This small molecule binds to this protein.
Small molecule (SMILES): CC(=O)N[C@H]1[C@H]([C@H](O)[C@H](O)CO)O[C@@](O[C@H]2[C@@H](O)[C@@H](CO)O[C@@H](O[C@H]3[C@H](O)[C@@H](O)[C@H](O)O[C@@H]3CO)[C@@H]2O)(C(=O)O)C[C@@H]1O

Sequence of chain 44.C:
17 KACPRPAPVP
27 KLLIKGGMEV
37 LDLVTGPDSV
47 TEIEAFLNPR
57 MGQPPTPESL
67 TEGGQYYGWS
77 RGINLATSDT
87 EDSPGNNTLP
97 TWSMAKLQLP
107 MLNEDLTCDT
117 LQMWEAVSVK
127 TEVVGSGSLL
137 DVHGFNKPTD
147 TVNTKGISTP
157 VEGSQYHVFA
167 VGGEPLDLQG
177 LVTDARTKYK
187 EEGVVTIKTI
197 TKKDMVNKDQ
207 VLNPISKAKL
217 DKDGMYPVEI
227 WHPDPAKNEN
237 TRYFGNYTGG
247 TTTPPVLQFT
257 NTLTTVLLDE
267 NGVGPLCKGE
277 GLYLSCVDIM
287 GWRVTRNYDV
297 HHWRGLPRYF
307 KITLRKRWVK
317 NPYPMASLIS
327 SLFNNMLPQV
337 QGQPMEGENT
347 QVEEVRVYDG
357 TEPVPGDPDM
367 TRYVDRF

Binding-site contacts:
Ligand atom O10 contacts residue THR291 of chain 44.C at 4.4 Å.
Ligand atom C4 contacts residue GLY78 of chain 44.C at 3.2 Å.
Ligand atom C6 contacts residue TYR72 of chain 44.C at 3.9 Å (hydrophobic).
Ligand atom O10 contacts residue ASN293 of chain 44.C at 4.5 Å.
Ligand atom O4 contacts residue TYR72 of chain 44.C at 3.8 Å.
Ligand atom O3 contacts residue VAL296 of chain 44.C at 4.4 Å.
Ligand atom O4 contacts residue THR291 of chain 44.C at 3.3 Å.
Ligand atom O1A contacts residue ARG77 of chain 44.C at 3.0 Å (salt-bridge).
Ligand atom O1B contacts residue TYR72 of chain 44.C at 4.4 Å.
Ligand atom C11 contacts residue ASP85 of chain 44.D at 4.0 Å.
Ligand atom O9 contacts residue ARG77 of chain 44.C at 3.8 Å.
Ligand atom O3 contacts residue GLY78 of chain 44.C at 3.4 Å.
Ligand atom O1A contacts residue GLY78 of chain 44.C at 3.8 Å.
Ligand atom O4 contacts residue HIS298 of chain 44.C at 3.2 Å (h-bond).
Ligand atom C1 contacts residue TYR72 of chain 44.C at 4.3 Å (hydrophobic).
Ligand atom C3 contacts residue GLY78 of chain 44.C at 4.3 Å.
Ligand atom O1A contacts residue TYR72 of chain 44.C at 3.6 Å.
Ligand atom C6 contacts residue ASN93 of chain 44.C at 3.7 Å.
Ligand atom N5 contacts residue TYR72 of chain 44.C at 3.1 Å (h-bond).
Ligand atom O4 contacts residue ILE79 of chain 44.C at 3.7 Å.
Ligand atom C3 contacts residue ARG77 of chain 44.C at 4.2 Å.
Ligand atom C4 contacts residue TYR72 of chain 44.C at 3.4 Å (hydrophobic).
Ligand atom C2 contacts residue GLY78 of chain 44.C at 4.1 Å.
Ligand atom O4 contacts residue ASN80 of chain 44.C at 4.3 Å.
Ligand atom C11 contacts residue TYR72 of chain 44.C at 4.3 Å (hydrophobic).
Ligand atom O1B contacts residue ARG77 of chain 44.C at 2.7 Å (salt-bridge).
Ligand atom C4 contacts residue HIS298 of chain 44.C at 3.8 Å.
Ligand atom C3 contacts residue GLY78 of chain 44.C at 3.9 Å.
Ligand atom O1A contacts residue HIS298 of chain 44.C at 4.3 Å.
Ligand atom O4 contacts residue ARG289 of chain 44.C at 4.5 Å.
Ligand atom C3 contacts residue HIS298 of chain 44.C at 3.5 Å.
Ligand atom C4 contacts residue ARG77 of chain 44.C at 4.4 Å.
Ligand atom C10 contacts residue TYR72 of chain 44.C at 4.0 Å (hydrophobic).
Ligand atom O6 contacts residue ASN93 of chain 44.C at 3.4 Å (h-bond).
Ligand atom C1 contacts residue GLY78 of chain 44.C at 4.2 Å.
Ligand atom O8 contacts residue ARG77 of chain 44.C at 3.6 Å (salt-bridge).
Ligand atom C5 contacts residue TYR72 of chain 44.C at 3.6 Å (hydrophobic).
Ligand atom O4 contacts residue GLY78 of chain 44.C at 3.1 Å.
Ligand atom C1 contacts residue ARG77 of chain 44.C at 3.3 Å.
Ligand atom C2 contacts residue ARG77 of chain 44.C at 4.4 Å.

Sequence of chain 44.D:
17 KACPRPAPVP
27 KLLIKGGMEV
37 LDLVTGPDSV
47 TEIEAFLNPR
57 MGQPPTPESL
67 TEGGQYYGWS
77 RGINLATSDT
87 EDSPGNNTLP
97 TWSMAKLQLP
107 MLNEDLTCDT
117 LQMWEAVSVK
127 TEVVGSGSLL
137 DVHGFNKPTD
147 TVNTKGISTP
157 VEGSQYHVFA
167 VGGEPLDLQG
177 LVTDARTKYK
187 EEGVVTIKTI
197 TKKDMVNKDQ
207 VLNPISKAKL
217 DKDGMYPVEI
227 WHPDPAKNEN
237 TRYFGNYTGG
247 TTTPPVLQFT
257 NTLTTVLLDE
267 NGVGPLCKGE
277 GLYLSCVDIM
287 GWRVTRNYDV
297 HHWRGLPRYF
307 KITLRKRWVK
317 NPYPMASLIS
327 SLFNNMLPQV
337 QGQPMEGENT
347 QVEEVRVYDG